Sequence of chain 1.A:
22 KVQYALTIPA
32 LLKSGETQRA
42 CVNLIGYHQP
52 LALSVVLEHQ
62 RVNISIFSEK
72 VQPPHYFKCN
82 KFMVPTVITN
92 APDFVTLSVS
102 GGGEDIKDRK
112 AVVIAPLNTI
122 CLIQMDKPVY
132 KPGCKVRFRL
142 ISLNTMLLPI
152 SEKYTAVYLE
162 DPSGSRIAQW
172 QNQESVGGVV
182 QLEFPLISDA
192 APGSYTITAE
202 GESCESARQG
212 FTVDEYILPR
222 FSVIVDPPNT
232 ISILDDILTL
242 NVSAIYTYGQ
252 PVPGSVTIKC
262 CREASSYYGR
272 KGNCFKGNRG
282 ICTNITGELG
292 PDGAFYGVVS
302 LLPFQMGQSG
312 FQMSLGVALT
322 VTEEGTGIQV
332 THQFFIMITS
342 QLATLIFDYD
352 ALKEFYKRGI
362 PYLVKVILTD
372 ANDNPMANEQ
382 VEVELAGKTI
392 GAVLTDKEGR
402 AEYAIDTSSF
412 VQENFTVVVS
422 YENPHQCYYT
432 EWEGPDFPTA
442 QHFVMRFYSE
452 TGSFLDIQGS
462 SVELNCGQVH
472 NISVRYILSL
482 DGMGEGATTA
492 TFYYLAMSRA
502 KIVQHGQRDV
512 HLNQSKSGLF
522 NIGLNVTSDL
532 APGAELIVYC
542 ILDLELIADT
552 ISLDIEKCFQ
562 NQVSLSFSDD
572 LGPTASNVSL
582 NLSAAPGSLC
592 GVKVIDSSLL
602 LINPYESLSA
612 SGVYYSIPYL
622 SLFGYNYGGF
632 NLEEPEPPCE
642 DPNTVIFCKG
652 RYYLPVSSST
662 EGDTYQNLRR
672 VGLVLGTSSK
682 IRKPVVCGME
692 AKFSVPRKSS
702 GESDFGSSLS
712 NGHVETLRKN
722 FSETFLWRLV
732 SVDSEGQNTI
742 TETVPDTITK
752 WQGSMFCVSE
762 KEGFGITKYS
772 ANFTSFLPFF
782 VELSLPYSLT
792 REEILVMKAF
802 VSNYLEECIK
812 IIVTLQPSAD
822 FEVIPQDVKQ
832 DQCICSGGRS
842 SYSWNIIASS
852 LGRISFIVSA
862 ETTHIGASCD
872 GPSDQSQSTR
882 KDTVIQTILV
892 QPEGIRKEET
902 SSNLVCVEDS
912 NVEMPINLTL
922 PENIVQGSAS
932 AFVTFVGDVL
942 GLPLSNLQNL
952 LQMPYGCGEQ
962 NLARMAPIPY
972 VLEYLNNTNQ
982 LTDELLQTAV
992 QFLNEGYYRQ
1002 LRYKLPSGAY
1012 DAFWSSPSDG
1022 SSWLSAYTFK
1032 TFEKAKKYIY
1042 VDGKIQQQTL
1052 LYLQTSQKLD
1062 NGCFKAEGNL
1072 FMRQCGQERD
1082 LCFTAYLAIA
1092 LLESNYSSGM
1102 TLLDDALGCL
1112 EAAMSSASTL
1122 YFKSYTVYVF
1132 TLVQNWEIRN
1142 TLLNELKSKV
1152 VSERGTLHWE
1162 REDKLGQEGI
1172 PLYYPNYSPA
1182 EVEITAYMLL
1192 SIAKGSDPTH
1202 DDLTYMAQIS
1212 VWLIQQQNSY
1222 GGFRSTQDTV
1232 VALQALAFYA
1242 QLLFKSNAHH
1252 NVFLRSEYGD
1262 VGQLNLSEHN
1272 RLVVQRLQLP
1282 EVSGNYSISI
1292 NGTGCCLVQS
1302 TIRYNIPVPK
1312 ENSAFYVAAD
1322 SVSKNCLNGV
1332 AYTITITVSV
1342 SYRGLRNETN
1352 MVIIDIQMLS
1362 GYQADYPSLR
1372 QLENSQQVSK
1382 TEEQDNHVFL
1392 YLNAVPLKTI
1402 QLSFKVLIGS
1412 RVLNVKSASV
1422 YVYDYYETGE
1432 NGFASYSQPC

A small-molecule ligand and the protein it binds are described below.
Small molecule (SMILES): CC(=O)N[C@@H]1[C@@H](O)[C@H](O)[C@@H](CO)O[C@H]1O

Binding-site contacts:
Ligand atom C8 contacts residue ASN1286 of chain 1.A at 3.5 Å.
Ligand atom C2 contacts residue ASN1286 of chain 1.A at 2.5 Å.
Ligand atom C4 contacts residue GLU1258 of chain 1.A at 4.3 Å.
Ligand atom O3 contacts residue GLU1258 of chain 1.A at 2.4 Å (salt-bridge).
Ligand atom C3 contacts residue GLU1258 of chain 1.A at 3.4 Å.
Ligand atom C8 contacts residue GLU1258 of chain 1.A at 4.1 Å.
Ligand atom O5 contacts residue ASN1286 of chain 1.A at 2.4 Å (h-bond).
Ligand atom C4 contacts residue ASN1286 of chain 1.A at 4.2 Å.
Ligand atom C1 contacts residue GLU1258 of chain 1.A at 3.2 Å.
Ligand atom O3 contacts residue ASN1286 of chain 1.A at 3.9 Å.
Ligand atom C5 contacts residue GLU1258 of chain 1.A at 4.1 Å.
Ligand atom N2 contacts residue ASN1286 of chain 1.A at 3.3 Å (h-bond).
Ligand atom C5 contacts residue ASN1286 of chain 1.A at 3.6 Å.
Ligand atom C2 contacts residue GLU1258 of chain 1.A at 3.3 Å.
Ligand atom C3 contacts residue ASN1286 of chain 1.A at 3.7 Å.
Ligand atom C7 contacts residue ASN1286 of chain 1.A at 3.8 Å.
Ligand atom O5 contacts residue GLU1258 of chain 1.A at 3.0 Å (salt-bridge).
Ligand atom C1 contacts residue ASN1286 of chain 1.A at 1.4 Å.